A protein and the small-molecule ligand that binds it are described below.
Small molecule (SMILES): C[C@H](OP(=O)(O)O)C(=O)O

Sequence of chain 1.C:
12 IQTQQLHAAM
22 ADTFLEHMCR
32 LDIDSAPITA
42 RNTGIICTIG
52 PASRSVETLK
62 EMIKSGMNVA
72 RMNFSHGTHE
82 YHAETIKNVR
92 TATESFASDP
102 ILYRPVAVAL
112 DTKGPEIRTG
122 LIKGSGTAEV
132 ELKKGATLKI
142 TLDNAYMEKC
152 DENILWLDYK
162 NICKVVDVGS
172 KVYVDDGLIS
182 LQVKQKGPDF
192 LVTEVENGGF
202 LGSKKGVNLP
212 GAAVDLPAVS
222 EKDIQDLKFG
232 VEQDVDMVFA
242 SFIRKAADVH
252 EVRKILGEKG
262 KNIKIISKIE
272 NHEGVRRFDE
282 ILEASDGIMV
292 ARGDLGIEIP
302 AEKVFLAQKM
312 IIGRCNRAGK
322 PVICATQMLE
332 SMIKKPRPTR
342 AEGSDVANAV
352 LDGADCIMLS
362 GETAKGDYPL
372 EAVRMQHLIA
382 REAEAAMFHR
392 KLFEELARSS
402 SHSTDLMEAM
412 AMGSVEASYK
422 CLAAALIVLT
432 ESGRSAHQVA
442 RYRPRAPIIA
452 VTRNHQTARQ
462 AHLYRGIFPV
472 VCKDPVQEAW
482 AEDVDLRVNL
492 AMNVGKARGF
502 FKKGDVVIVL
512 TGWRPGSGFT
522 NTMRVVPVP

Binding-site contacts:
Ligand atom O1 contacts residue GLY294 of chain 1.C at 3.8 Å.
Ligand atom P contacts residue ASP295 of chain 1.C at 4.1 Å.
Ligand atom C3 contacts residue THR327 of chain 1.C at 3.8 Å.
Ligand atom C3 contacts residue MET359 of chain 1.C at 4.1 Å (hydrophobic).
Ligand atom O1 contacts residue ALA292 of chain 1.C at 4.0 Å.
Ligand atom O1P contacts residue ARG72 of chain 1.C at 3.3 Å (salt-bridge).
Ligand atom O2' contacts residue THR327 of chain 1.C at 2.3 Å (h-bond).
Ligand atom P contacts residue LYS269 of chain 1.C at 4.2 Å.
Ligand atom C3 contacts residue ARG72 of chain 1.C at 3.7 Å.
Ligand atom O2P contacts residue ARG72 of chain 1.C at 4.2 Å.
Ligand atom O2P contacts residue ASP295 of chain 1.C at 4.4 Å.
Ligand atom O2P contacts residue SER76 of chain 1.C at 4.2 Å.
Ligand atom O2' contacts residue ASP295 of chain 1.C at 4.4 Å.
Ligand atom C3 contacts residue MET290 of chain 1.C at 4.0 Å (hydrophobic).
Ligand atom O1 contacts residue ASP295 of chain 1.C at 2.9 Å (salt-bridge).
Ligand atom C1 contacts residue ALA292 of chain 1.C at 3.9 Å (hydrophobic).
Ligand atom O2 contacts residue LYS269 of chain 1.C at 3.2 Å (salt-bridge).
Ligand atom C1 contacts residue ASP295 of chain 1.C at 3.9 Å.
Ligand atom C2 contacts residue LYS269 of chain 1.C at 4.0 Å.
Ligand atom C2 contacts residue THR327 of chain 1.C at 4.4 Å.
Ligand atom C1 contacts residue THR327 of chain 1.C at 3.5 Å.
Ligand atom C2 contacts residue ALA292 of chain 1.C at 3.7 Å (hydrophobic).
Ligand atom O1 contacts residue THR327 of chain 1.C at 4.4 Å.
Ligand atom O2P contacts residue LYS269 of chain 1.C at 3.8 Å.
Ligand atom P contacts residue ARG72 of chain 1.C at 4.2 Å.
Ligand atom O2' contacts residue GLY294 of chain 1.C at 3.9 Å.
Ligand atom O2P contacts residue K1 of chain 1.O at 2.8 Å.
Ligand atom C3 contacts residue LYS269 of chain 1.C at 4.4 Å.
Ligand atom O2P contacts residue ASN74 of chain 1.C at 4.4 Å.
Ligand atom C1 contacts residue GLY294 of chain 1.C at 4.2 Å.
Ligand atom O2 contacts residue ASP295 of chain 1.C at 4.2 Å.
Ligand atom O3P contacts residue ASP295 of chain 1.C at 3.1 Å (salt-bridge).
Ligand atom O2 contacts residue ARG72 of chain 1.C at 4.4 Å.
Ligand atom P contacts residue K1 of chain 1.O at 4.3 Å.
Ligand atom O1P contacts residue ASN74 of chain 1.C at 4.3 Å.